Binding-site contacts:
Ligand atom CL contacts residue TYR130 of chain 1.A at 3.5 Å.
Ligand atom C2 contacts residue ASN250 of chain 2.A at 3.6 Å.
Ligand atom O2' contacts residue TYR72 of chain 1.A at 3.5 Å (h-bond).
Ligand atom N7 contacts residue PHE227 of chain 2.A at 3.4 Å.
Ligand atom O2' contacts residue ASP11 of chain 1.A at 2.8 Å (salt-bridge).
Ligand atom N7 contacts residue ASN189 of chain 2.A at 3.2 Å (h-bond).
Ligand atom N1 contacts residue PHE227 of chain 2.A at 3.3 Å.
Ligand atom C5' contacts residue TRP129 of chain 1.A at 3.5 Å (hydrophobic).
Ligand atom C4 contacts residue PHE227 of chain 2.A at 3.5 Å (hydrophobic).
Ligand atom C5 contacts residue PHE45 of chain 1.A at 3.6 Å (hydrophobic).
Ligand atom CL contacts residue THR75 of chain 1.A at 3.4 Å.
Ligand atom N6 contacts residue ASN189 of chain 2.A at 2.9 Å (h-bond).
Ligand atom O2' contacts residue PHE45 of chain 1.A at 3.7 Å.
Ligand atom CL contacts residue GLY131 of chain 1.A at 3.1 Å.
Ligand atom N3 contacts residue PHE45 of chain 1.A at 3.6 Å.
Ligand atom C3' contacts residue ASP11 of chain 1.A at 3.2 Å.
Ligand atom N1 contacts residue GLN251 of chain 2.A at 2.9 Å (h-bond).
Ligand atom N7 contacts residue MET1 of chain 1.B at 3.5 Å.
Ligand atom O4' contacts residue MET1 of chain 1.B at 3.6 Å.
Ligand atom N1 contacts residue LEU249 of chain 2.A at 3.5 Å (h-bond).
Ligand atom C4 contacts residue PHE45 of chain 1.A at 3.5 Å (hydrophobic).
Ligand atom N7 contacts residue PHE187 of chain 2.A at 3.6 Å.
Ligand atom N3 contacts residue PHE227 of chain 2.A at 3.5 Å.
Ligand atom O3' contacts residue ASP11 of chain 1.A at 2.6 Å (salt-bridge).
Ligand atom C2' contacts residue ASP11 of chain 1.A at 3.6 Å.
Ligand atom N6 contacts residue PHE227 of chain 2.A at 3.4 Å.
Ligand atom C4' contacts residue TYR72 of chain 1.A at 3.6 Å (hydrophobic).
Ligand atom N6 contacts residue LEU249 of chain 2.A at 2.9 Å (h-bond).
Ligand atom C5 contacts residue PHE227 of chain 2.A at 3.5 Å (hydrophobic).
Ligand atom CL contacts residue THR128 of chain 1.A at 3.5 Å.
Ligand atom N9 contacts residue PHE227 of chain 2.A at 3.7 Å.
Ligand atom C2 contacts residue GLN251 of chain 2.A at 3.4 Å.
Ligand atom N3 contacts residue PRO73 of chain 1.A at 3.6 Å.
Ligand atom O3' contacts residue TYR72 of chain 1.A at 2.9 Å (h-bond).
Ligand atom C6 contacts residue PHE227 of chain 2.A at 3.2 Å (hydrophobic).
Ligand atom O3' contacts residue TYR70 of chain 1.A at 3.6 Å.
Ligand atom O2' contacts residue PRO73 of chain 1.A at 3.6 Å (h-bond).
Ligand atom C8 contacts residue MET1 of chain 1.B at 3.4 Å (hydrophobic).
Ligand atom C2 contacts residue PHE227 of chain 2.A at 3.4 Å (hydrophobic).
Ligand atom CL contacts residue TRP129 of chain 1.A at 3.5 Å.

Sequence of chain 2.A:
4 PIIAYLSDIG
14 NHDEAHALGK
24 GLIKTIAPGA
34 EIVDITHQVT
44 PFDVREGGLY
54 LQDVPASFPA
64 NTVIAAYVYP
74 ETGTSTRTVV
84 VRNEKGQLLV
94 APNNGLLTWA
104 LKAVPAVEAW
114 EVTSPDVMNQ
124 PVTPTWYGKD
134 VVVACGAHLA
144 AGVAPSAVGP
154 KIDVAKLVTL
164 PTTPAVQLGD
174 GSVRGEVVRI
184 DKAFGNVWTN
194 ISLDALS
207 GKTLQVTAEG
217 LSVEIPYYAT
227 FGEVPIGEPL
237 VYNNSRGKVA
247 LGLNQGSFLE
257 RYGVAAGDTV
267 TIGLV

Sequence of chain 1.A:
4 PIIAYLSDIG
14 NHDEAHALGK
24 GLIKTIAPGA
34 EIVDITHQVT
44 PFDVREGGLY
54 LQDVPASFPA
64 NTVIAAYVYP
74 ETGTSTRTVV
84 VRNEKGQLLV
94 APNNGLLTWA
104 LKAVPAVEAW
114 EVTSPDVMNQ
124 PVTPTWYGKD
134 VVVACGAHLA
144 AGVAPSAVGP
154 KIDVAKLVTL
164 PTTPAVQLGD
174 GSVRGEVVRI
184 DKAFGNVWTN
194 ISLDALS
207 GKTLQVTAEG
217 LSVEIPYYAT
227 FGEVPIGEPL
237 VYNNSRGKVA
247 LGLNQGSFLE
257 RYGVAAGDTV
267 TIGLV

The protein below binds the small molecule below.
Small molecule (SMILES): Nc1ncnc2c1ncn2[C@@H]1O[C@H](CCl)[C@@H](O)[C@H]1O